The small molecule below binds the protein below.
Small molecule (SMILES): O=c1[nH]cnc2c1ncn2[C@@H]1O[C@H](COP(=O)(O)O)[C@@H](O)[C@H]1O

Sequence of chain 1.G:
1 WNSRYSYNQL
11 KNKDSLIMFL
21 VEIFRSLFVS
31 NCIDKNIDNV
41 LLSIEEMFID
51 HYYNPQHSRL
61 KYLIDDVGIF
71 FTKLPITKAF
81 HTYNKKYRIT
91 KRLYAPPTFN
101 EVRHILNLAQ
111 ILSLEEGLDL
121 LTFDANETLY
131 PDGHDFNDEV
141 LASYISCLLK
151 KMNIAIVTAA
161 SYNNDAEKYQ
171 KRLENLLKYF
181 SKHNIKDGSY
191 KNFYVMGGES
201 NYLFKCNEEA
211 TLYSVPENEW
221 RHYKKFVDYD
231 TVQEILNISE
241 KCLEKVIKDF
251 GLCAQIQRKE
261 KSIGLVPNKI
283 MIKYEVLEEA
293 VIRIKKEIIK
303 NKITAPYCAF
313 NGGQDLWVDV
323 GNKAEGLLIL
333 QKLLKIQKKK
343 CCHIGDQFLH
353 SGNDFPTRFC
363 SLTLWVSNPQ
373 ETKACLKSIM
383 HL

Binding-site contacts:
Ligand atom O3P contacts residue ASP124 of chain 1.G at 2.5 Å (salt-bridge).
Ligand atom P contacts residue ASP124 of chain 1.G at 3.1 Å.
Ligand atom O1P contacts residue ASN355 of chain 1.G at 2.3 Å (h-bond).
Ligand atom O1P contacts residue ALA159 of chain 1.G at 3.5 Å (h-bond).
Ligand atom O5' contacts residue ASN126 of chain 1.G at 3.6 Å.
Ligand atom P contacts residue MG1 of chain 1.X at 3.4 Å.
Ligand atom O1P contacts residue LYS325 of chain 1.G at 3.3 Å (salt-bridge).
Ligand atom C4 contacts residue ALA160 of chain 1.G at 3.6 Å (hydrophobic).
Ligand atom O4' contacts residue ALA160 of chain 1.G at 3.4 Å.
Ligand atom O3P contacts residue MG1 of chain 1.X at 2.0 Å.
Ligand atom C2' contacts residue ASP317 of chain 1.G at 3.1 Å.
Ligand atom O6 contacts residue SER161 of chain 1.G at 2.9 Å (h-bond).
Ligand atom C4 contacts residue ALA159 of chain 1.G at 3.6 Å (hydrophobic).
Ligand atom C8 contacts residue ALA159 of chain 1.G at 3.2 Å (hydrophobic).
Ligand atom C5' contacts residue ALA160 of chain 1.G at 3.7 Å (hydrophobic).
Ligand atom O2P contacts residue THR158 of chain 1.G at 2.6 Å (h-bond).
Ligand atom C6 contacts residue TRP319 of chain 1.G at 3.4 Å (hydrophobic).
Ligand atom N1 contacts residue TRP319 of chain 1.G at 3.5 Å.
Ligand atom N1 contacts residue SER161 of chain 1.G at 2.8 Å (h-bond).
Ligand atom O3P contacts residue ASN126 of chain 1.G at 3.0 Å (h-bond).
Ligand atom C5 contacts residue TRP319 of chain 1.G at 3.5 Å (hydrophobic).
Ligand atom C2' contacts residue TRP319 of chain 1.G at 3.4 Å (hydrophobic).
Ligand atom C5' contacts residue ALA159 of chain 1.G at 3.5 Å (hydrophobic).
Ligand atom P contacts residue ASN126 of chain 1.G at 3.6 Å.
Ligand atom O2P contacts residue ASN126 of chain 1.G at 3.1 Å (h-bond).
Ligand atom C5 contacts residue ALA159 of chain 1.G at 3.1 Å (hydrophobic).
Ligand atom C4' contacts residue ASN126 of chain 1.G at 3.3 Å.
Ligand atom O1P contacts residue ASP124 of chain 1.G at 3.4 Å (salt-bridge).
Ligand atom N7 contacts residue ASP321 of chain 1.G at 3.6 Å (salt-bridge).
Ligand atom C6 contacts residue SER161 of chain 1.G at 3.1 Å.
Ligand atom C5' contacts residue ASN126 of chain 1.G at 3.2 Å.
Ligand atom C8 contacts residue TRP319 of chain 1.G at 3.5 Å (hydrophobic).
Ligand atom C5' contacts residue THR158 of chain 1.G at 3.4 Å.
Ligand atom N7 contacts residue TRP319 of chain 1.G at 3.4 Å.
Ligand atom O2' contacts residue ASP317 of chain 1.G at 2.7 Å (salt-bridge).
Ligand atom O2P contacts residue ASP124 of chain 1.G at 2.5 Å (salt-bridge).
Ligand atom N7 contacts residue ALA159 of chain 1.G at 2.8 Å (h-bond).
Ligand atom C2 contacts residue SER161 of chain 1.G at 3.4 Å.
Ligand atom O6 contacts residue ASP321 of chain 1.G at 2.9 Å (salt-bridge).
Ligand atom O6 contacts residue SER262 of chain 1.G at 3.3 Å.